Binding-site contacts:
Ligand atom O5 contacts residue ASN160 of chain 1.A at 2.4 Å (h-bond).
Ligand atom C3 contacts residue ASN160 of chain 1.A at 3.9 Å.
Ligand atom C8 contacts residue ASN160 of chain 1.A at 3.6 Å.
Ligand atom C8 contacts residue TYR348 of chain 1.B at 3.5 Å (hydrophobic).
Ligand atom C1 contacts residue GLU130 of chain 1.A at 3.4 Å.
Ligand atom C7 contacts residue ASN160 of chain 1.A at 3.3 Å.
Ligand atom O7 contacts residue ASN160 of chain 1.A at 3.9 Å.
Ligand atom O7 contacts residue ILE465 of chain 1.B at 3.4 Å (h-bond).
Ligand atom O5 contacts residue ASN159 of chain 1.A at 3.8 Å.
Ligand atom C6 contacts residue GLU130 of chain 1.A at 4.4 Å.
Ligand atom C1 contacts residue ASN160 of chain 1.A at 1.5 Å.
Ligand atom C3 contacts residue THR467 of chain 1.B at 4.1 Å.
Ligand atom C7 contacts residue TYR348 of chain 1.B at 3.3 Å (hydrophobic).
Ligand atom C5 contacts residue GLU130 of chain 1.A at 4.0 Å.
Ligand atom C2 contacts residue ASN160 of chain 1.A at 2.6 Å.
Ligand atom C5 contacts residue ASN160 of chain 1.A at 3.7 Å.
Ligand atom N2 contacts residue TYR348 of chain 1.B at 3.9 Å.
Ligand atom N2 contacts residue ASN160 of chain 1.A at 3.0 Å (h-bond).
Ligand atom O7 contacts residue THR467 of chain 1.B at 3.9 Å.
Ligand atom C7 contacts residue ILE465 of chain 1.B at 4.2 Å (hydrophobic).
Ligand atom C6 contacts residue ASN159 of chain 1.A at 3.8 Å.
Ligand atom O5 contacts residue GLU130 of chain 1.A at 3.2 Å (salt-bridge).
Ligand atom O7 contacts residue TYR348 of chain 1.B at 3.2 Å (h-bond).
Ligand atom C8 contacts residue ALA349 of chain 1.B at 4.0 Å (hydrophobic).
Ligand atom C8 contacts residue ILE465 of chain 1.B at 4.2 Å (hydrophobic).
Ligand atom O4 contacts residue THR467 of chain 1.B at 4.1 Å.
Ligand atom C4 contacts residue ASN160 of chain 1.A at 4.3 Å.

The small molecule below binds the protein below.
Small molecule (SMILES): CC(=O)N[C@@H]1[C@@H](O)[C@H](O)[C@@H](CO)O[C@H]1O

Sequence of chain 1.B:
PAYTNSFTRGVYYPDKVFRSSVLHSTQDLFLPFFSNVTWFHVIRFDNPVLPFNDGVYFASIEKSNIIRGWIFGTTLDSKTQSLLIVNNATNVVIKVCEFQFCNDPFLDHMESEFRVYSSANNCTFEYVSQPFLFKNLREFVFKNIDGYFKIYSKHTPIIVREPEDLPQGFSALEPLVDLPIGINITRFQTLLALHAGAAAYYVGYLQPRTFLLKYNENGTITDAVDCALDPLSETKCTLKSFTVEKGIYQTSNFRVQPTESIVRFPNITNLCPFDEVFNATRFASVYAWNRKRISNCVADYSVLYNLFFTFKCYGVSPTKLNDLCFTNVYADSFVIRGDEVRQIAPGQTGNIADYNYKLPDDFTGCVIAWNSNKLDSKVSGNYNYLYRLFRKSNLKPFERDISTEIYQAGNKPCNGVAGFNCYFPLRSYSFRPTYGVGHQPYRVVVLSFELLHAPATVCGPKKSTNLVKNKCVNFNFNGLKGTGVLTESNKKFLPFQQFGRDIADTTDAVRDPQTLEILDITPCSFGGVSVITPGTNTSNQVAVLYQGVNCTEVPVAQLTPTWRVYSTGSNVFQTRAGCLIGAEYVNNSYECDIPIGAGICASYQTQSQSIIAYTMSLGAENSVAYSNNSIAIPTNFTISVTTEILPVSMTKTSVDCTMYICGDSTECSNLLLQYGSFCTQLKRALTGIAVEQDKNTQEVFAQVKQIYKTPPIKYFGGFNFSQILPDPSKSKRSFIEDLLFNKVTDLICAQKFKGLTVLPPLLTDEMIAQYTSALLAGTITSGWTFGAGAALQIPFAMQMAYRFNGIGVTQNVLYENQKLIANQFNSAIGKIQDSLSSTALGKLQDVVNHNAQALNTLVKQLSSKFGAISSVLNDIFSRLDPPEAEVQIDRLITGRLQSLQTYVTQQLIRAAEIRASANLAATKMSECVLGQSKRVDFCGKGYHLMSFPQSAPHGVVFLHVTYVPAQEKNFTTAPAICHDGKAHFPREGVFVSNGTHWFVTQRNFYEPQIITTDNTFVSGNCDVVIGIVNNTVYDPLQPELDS

Sequence of chain 1.A:
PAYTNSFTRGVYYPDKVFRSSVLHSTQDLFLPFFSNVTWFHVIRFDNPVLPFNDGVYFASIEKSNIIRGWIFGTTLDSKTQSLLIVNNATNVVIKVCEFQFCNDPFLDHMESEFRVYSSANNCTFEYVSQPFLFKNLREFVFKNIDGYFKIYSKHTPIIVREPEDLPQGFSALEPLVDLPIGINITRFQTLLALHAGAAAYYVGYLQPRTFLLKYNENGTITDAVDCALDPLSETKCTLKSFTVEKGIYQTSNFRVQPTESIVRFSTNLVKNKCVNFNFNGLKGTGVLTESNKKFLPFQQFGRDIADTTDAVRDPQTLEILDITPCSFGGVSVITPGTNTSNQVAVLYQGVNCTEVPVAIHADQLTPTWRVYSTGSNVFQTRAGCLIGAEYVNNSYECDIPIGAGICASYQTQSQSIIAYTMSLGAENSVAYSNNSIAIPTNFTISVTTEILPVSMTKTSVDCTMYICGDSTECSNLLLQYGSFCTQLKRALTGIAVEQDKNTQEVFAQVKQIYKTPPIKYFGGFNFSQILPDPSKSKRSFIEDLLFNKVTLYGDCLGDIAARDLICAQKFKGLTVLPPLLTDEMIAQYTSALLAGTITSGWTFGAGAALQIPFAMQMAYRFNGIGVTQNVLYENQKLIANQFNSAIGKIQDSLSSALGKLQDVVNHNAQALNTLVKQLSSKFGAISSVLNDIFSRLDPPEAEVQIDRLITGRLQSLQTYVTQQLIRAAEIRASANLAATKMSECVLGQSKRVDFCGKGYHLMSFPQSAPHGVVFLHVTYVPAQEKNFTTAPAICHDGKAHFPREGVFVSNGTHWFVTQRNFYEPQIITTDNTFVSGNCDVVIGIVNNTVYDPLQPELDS